Sequence of chain 1.A:
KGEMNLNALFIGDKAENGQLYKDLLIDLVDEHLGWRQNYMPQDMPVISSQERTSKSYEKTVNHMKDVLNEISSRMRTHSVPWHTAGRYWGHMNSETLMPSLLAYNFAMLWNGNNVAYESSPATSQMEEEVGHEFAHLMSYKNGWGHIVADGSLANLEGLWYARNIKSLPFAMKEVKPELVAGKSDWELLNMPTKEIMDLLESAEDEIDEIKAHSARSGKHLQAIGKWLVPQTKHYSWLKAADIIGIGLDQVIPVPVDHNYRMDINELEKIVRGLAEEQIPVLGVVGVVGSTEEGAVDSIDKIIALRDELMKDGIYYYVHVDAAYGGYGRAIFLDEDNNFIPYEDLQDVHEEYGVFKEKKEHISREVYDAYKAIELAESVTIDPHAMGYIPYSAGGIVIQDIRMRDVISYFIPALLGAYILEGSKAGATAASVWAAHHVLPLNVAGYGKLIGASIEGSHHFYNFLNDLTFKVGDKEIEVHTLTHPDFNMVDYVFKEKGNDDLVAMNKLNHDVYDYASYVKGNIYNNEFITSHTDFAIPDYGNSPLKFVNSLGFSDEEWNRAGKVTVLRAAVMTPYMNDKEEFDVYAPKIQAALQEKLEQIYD

Binding-site contacts:
Ligand atom C4 contacts residue TYR398 of chain 2.A at 4.5 Å (hydrophobic).
Ligand atom C4 contacts residue HIS98 of chain 2.A at 4.0 Å.
Ligand atom C2 contacts residue ASN120 of chain 1.A at 4.0 Å.
Ligand atom C4 contacts residue ASN120 of chain 1.A at 3.7 Å.
Ligand atom C6 contacts residue TYR398 of chain 2.A at 3.2 Å (hydrophobic).
Ligand atom C5 contacts residue SER126 of chain 1.A at 4.5 Å.
Ligand atom C1 contacts residue ASN120 of chain 1.A at 3.5 Å.
Ligand atom C1 contacts residue SER440 of chain 1.A at 4.2 Å.
Ligand atom C5 contacts residue TYR398 of chain 2.A at 3.2 Å (hydrophobic).
Ligand atom C7 contacts residue MET99 of chain 2.A at 4.4 Å (hydrophobic).
Ligand atom C3 contacts residue HIS98 of chain 2.A at 3.9 Å.
Ligand atom N1 contacts residue MET99 of chain 2.A at 4.3 Å.
Ligand atom O2 contacts residue SER126 of chain 1.A at 2.4 Å (h-bond).
Ligand atom C6 contacts residue MET99 of chain 2.A at 4.5 Å (hydrophobic).
Ligand atom O2 contacts residue ASN100 of chain 2.A at 3.6 Å.
Ligand atom C4 contacts residue ASN100 of chain 2.A at 3.8 Å.
Ligand atom C6 contacts residue ASN120 of chain 1.A at 3.0 Å.
Ligand atom O1 contacts residue SER126 of chain 1.A at 3.9 Å.
Ligand atom C7 contacts residue SER440 of chain 1.A at 3.9 Å.
Ligand atom C5 contacts residue ASN120 of chain 1.A at 3.1 Å.
Ligand atom O1 contacts residue ALA123 of chain 1.A at 3.3 Å.
Ligand atom C4 contacts residue SER126 of chain 1.A at 3.5 Å.
Ligand atom O1 contacts residue VAL122 of chain 1.A at 3.7 Å.
Ligand atom C8 contacts residue PLP1 of chain 2.E at 2.3 Å.
Ligand atom O2 contacts residue HIS98 of chain 2.A at 3.9 Å.
Ligand atom C7 contacts residue PLP1 of chain 2.E at 3.5 Å.
Ligand atom C3 contacts residue ALA123 of chain 1.A at 4.5 Å (hydrophobic).
Ligand atom O2 contacts residue ASN120 of chain 1.A at 3.8 Å.
Ligand atom C1 contacts residue TYR398 of chain 2.A at 4.5 Å (hydrophobic).
Ligand atom N1 contacts residue PLP1 of chain 2.E at 1.2 Å.
Ligand atom C2 contacts residue VAL122 of chain 1.A at 3.8 Å (hydrophobic).
Ligand atom C3 contacts residue VAL122 of chain 1.A at 3.7 Å (hydrophobic).
Ligand atom C5 contacts residue ASN100 of chain 2.A at 3.2 Å.
Ligand atom C7 contacts residue ASN120 of chain 1.A at 4.2 Å.
Ligand atom C3 contacts residue ASN120 of chain 1.A at 4.1 Å.
Ligand atom O1 contacts residue HIS98 of chain 2.A at 3.6 Å.
Ligand atom C4 contacts residue VAL122 of chain 1.A at 4.3 Å (hydrophobic).
Ligand atom C8 contacts residue MET99 of chain 2.A at 4.1 Å (hydrophobic).
Ligand atom C3 contacts residue SER126 of chain 1.A at 4.2 Å.
Ligand atom C6 contacts residue ASN100 of chain 2.A at 4.2 Å.

Sequence of chain 2.A:
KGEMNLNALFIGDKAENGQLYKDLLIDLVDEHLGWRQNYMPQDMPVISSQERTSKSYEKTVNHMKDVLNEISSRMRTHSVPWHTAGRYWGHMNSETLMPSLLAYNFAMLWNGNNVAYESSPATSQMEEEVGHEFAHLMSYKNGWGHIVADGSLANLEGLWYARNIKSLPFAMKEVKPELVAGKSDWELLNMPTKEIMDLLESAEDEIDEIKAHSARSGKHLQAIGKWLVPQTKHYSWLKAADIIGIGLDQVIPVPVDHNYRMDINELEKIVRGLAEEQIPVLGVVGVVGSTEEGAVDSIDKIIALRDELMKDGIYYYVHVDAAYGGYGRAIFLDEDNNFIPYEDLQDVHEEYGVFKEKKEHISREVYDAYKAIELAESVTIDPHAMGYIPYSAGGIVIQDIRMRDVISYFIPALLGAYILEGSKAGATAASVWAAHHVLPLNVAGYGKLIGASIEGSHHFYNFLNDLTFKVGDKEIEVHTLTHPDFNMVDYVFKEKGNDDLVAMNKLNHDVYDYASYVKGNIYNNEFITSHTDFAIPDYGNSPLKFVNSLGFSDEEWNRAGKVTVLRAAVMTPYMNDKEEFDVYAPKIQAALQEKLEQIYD

This small molecule binds to this protein.
Small molecule (SMILES): NCCc1ccc(O)c(O)c1